A protein and the small-molecule ligand that binds it are described below.
Small molecule (SMILES): Brc1cnc2[nH]nnc2c1

Sequence of chain 1.D:
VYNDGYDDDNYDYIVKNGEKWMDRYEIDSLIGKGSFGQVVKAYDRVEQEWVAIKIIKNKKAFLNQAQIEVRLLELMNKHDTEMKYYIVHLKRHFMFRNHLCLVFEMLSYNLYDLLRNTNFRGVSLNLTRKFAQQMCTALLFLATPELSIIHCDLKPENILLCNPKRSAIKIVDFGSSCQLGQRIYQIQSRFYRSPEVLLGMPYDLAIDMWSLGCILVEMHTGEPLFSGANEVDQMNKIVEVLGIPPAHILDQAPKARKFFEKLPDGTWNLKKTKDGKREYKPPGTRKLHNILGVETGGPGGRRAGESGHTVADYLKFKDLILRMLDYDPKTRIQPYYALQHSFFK

Binding-site contacts:
Ligand atom N2 contacts residue LYS350 of chain 1.D at 3.6 Å (salt-bridge).
Ligand atom N1 contacts residue HIS321 of chain 1.D at 4.0 Å.
Ligand atom C3 contacts residue LEU354 of chain 1.D at 4.2 Å (hydrophobic).
Ligand atom N2 contacts residue LYS319 of chain 1.D at 3.9 Å.
Ligand atom C5 contacts residue LEU354 of chain 1.D at 3.9 Å (hydrophobic).
Ligand atom N3 contacts residue LYS350 of chain 1.D at 2.6 Å (salt-bridge).
Ligand atom C2 contacts residue VAL273 of chain 1.D at 3.5 Å (hydrophobic).
Ligand atom N4 contacts residue LEU354 of chain 1.D at 4.1 Å.
Ligand atom C4 contacts residue LEU354 of chain 1.D at 3.8 Å (hydrophobic).
Ligand atom BR1 contacts residue LEU354 of chain 1.D at 4.0 Å.
Ligand atom N1 contacts residue LEU354 of chain 1.D at 4.0 Å.
Ligand atom C2 contacts residue LEU354 of chain 1.D at 3.6 Å (hydrophobic).
Ligand atom C3 contacts residue LEU320 of chain 1.D at 3.7 Å (hydrophobic).
Ligand atom C2 contacts residue LEU274 of chain 1.D at 4.4 Å (hydrophobic).
Ligand atom N2 contacts residue HIS321 of chain 1.D at 3.0 Å (h-bond).
Ligand atom C2 contacts residue LYS319 of chain 1.D at 4.4 Å.
Ligand atom BR1 contacts residue VAL273 of chain 1.D at 4.0 Å.
Ligand atom N1 contacts residue LYS319 of chain 1.D at 3.6 Å.
Ligand atom N3 contacts residue HIS321 of chain 1.D at 3.5 Å.
Ligand atom N1 contacts residue LEU320 of chain 1.D at 2.9 Å (h-bond).
Ligand atom C1 contacts residue VAL273 of chain 1.D at 4.2 Å (hydrophobic).
Ligand atom N2 contacts residue LEU320 of chain 1.D at 3.8 Å.
Ligand atom C4 contacts residue LYS350 of chain 1.D at 4.4 Å.
Ligand atom C1 contacts residue LEU354 of chain 1.D at 3.5 Å (hydrophobic).
Ligand atom C3 contacts residue LYS319 of chain 1.D at 4.0 Å.
Ligand atom N4 contacts residue LYS350 of chain 1.D at 3.3 Å (salt-bridge).
Ligand atom N1 contacts residue VAL273 of chain 1.D at 4.4 Å.
Ligand atom C3 contacts residue HIS321 of chain 1.D at 3.8 Å.
Ligand atom BR1 contacts residue LEU274 of chain 1.D at 3.9 Å.
Ligand atom C2 contacts residue LEU320 of chain 1.D at 3.8 Å (hydrophobic).